A small-molecule ligand and the protein it binds are described below.
Small molecule (SMILES): CC(C)CCC[C@@H](C)[C@H]1CC[C@H]2[C@@H]3CC=C4C[C@@H](O)CC[C@]4(C)[C@H]3CC[C@]12C

Binding-site contacts:
Ligand atom C12 contacts residue ALA487 of chain 1.A at 4.0 Å (hydrophobic).
Ligand atom C13 contacts residue PHE466 of chain 1.A at 4.4 Å (hydrophobic).
Ligand atom C11 contacts residue TYR482 of chain 1.A at 3.6 Å (hydrophobic).
Ligand atom O1 contacts residue TRP458 of chain 1.A at 4.0 Å.
Ligand atom O1 contacts residue SER279 of chain 1.A at 4.3 Å.
Ligand atom C2 contacts residue TRP458 of chain 1.A at 4.2 Å (hydrophobic).
Ligand atom C17 contacts residue PHE466 of chain 1.A at 4.4 Å (hydrophobic).
Ligand atom C2 contacts residue TYR482 of chain 1.A at 4.3 Å (hydrophobic).
Ligand atom C15 contacts residue LEU272 of chain 1.A at 4.0 Å (hydrophobic).
Ligand atom C12 contacts residue TYR482 of chain 1.A at 4.3 Å (hydrophobic).
Ligand atom C12 contacts residue PHE466 of chain 1.A at 3.6 Å (hydrophobic).
Ligand atom C5 contacts residue SER279 of chain 1.A at 4.1 Å.
Ligand atom C11 contacts residue PHE466 of chain 1.A at 4.3 Å (hydrophobic).
Ligand atom C3 contacts residue TRP458 of chain 1.A at 3.6 Å (hydrophobic).
Ligand atom C19 contacts residue SER279 of chain 1.A at 3.7 Å.
Ligand atom C18 contacts residue TRP278 of chain 1.A at 3.6 Å (hydrophobic).
Ligand atom C11 contacts residue TRP278 of chain 1.A at 4.5 Å (hydrophobic).
Ligand atom C1 contacts residue TYR482 of chain 1.A at 3.6 Å (hydrophobic).
Ligand atom C16 contacts residue LEU272 of chain 1.A at 4.4 Å (hydrophobic).
Ligand atom C4 contacts residue SER279 of chain 1.A at 3.7 Å.
Ligand atom C11 contacts residue ALA487 of chain 1.A at 4.5 Å (hydrophobic).
Ligand atom C7 contacts residue PHE273 of chain 1.A at 4.0 Å (hydrophobic).
Ligand atom C19 contacts residue TRP278 of chain 1.A at 4.4 Å (hydrophobic).
Ligand atom C1 contacts residue TRP458 of chain 1.A at 4.1 Å (hydrophobic).

Sequence of chain 1.A:
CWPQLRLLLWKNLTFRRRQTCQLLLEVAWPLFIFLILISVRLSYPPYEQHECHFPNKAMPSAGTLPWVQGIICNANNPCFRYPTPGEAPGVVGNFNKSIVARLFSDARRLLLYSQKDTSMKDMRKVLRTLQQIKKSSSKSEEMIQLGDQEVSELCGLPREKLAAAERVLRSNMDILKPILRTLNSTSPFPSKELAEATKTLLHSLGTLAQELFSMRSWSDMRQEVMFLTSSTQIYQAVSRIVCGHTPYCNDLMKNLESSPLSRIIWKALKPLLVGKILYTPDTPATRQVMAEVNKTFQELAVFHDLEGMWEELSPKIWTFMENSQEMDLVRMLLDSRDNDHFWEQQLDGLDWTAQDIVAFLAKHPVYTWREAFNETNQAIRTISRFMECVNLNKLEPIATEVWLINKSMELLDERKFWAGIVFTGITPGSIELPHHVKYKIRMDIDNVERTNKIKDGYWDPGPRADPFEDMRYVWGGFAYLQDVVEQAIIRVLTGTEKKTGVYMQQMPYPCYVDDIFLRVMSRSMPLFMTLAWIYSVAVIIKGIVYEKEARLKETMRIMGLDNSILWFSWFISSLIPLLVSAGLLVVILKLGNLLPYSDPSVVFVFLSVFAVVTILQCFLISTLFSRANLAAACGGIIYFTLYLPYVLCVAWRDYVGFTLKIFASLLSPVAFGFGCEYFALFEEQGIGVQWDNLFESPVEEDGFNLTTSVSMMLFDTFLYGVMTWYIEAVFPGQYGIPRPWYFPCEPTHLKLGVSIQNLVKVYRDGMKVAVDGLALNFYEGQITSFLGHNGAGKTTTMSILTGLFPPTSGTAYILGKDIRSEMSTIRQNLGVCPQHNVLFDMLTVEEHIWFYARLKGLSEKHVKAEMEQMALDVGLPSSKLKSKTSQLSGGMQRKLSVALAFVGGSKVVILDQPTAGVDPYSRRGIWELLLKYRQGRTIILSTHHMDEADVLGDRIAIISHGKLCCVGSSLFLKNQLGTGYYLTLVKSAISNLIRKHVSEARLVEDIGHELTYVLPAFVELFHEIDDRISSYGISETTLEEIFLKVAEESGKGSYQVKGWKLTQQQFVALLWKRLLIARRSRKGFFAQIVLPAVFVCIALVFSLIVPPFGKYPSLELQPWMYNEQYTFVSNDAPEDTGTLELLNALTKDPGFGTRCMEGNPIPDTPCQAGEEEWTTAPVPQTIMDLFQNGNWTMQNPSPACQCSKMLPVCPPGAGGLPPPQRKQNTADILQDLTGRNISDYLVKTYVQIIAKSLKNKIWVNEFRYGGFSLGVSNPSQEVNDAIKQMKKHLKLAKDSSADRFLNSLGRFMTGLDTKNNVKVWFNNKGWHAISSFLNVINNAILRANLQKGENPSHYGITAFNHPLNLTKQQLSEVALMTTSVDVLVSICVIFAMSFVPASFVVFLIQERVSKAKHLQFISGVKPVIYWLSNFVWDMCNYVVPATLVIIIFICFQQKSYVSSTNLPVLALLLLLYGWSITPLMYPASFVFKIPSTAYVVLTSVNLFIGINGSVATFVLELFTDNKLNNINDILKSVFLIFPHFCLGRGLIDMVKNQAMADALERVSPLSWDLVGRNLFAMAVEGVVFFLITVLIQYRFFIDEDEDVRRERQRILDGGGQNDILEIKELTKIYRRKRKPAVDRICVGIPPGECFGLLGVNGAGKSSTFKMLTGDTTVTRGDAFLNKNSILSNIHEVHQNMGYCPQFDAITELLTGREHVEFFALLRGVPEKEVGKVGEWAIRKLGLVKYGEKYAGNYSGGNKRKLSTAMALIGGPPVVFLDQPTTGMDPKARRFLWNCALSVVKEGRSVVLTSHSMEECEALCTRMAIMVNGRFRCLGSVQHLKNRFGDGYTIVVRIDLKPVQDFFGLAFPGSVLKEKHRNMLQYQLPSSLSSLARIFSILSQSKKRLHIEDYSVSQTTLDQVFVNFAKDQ